Binding-site contacts:
Ligand atom C4 contacts residue ASN62 of chain 1.D at 4.2 Å.
Ligand atom C8 contacts residue PRO60 of chain 1.D at 3.9 Å (hydrophobic).
Ligand atom N2 contacts residue PRO60 of chain 1.D at 3.9 Å.
Ligand atom C8 contacts residue ASN55 of chain 1.D at 3.5 Å.
Ligand atom C3 contacts residue ASN62 of chain 1.D at 3.8 Å.
Ligand atom N2 contacts residue PRO59 of chain 1.D at 3.9 Å.
Ligand atom N2 contacts residue ASN62 of chain 1.D at 2.9 Å (h-bond).
Ligand atom C7 contacts residue ASN62 of chain 1.D at 3.1 Å.
Ligand atom C2 contacts residue ASN62 of chain 1.D at 2.5 Å.
Ligand atom O5 contacts residue ASN62 of chain 1.D at 2.4 Å (h-bond).
Ligand atom O3 contacts residue PRO59 of chain 1.D at 4.2 Å.
Ligand atom C1 contacts residue ASN62 of chain 1.D at 1.4 Å.
Ligand atom C3 contacts residue PRO59 of chain 1.D at 4.2 Å (hydrophobic).
Ligand atom C5 contacts residue ASN62 of chain 1.D at 3.6 Å.
Ligand atom C8 contacts residue ASN62 of chain 1.D at 4.3 Å.
Ligand atom O7 contacts residue ASN62 of chain 1.D at 3.1 Å (h-bond).
Ligand atom C7 contacts residue PRO60 of chain 1.D at 4.2 Å (hydrophobic).
Ligand atom C8 contacts residue PRO59 of chain 1.D at 4.1 Å (hydrophobic).

The small molecule below binds the protein below.
Small molecule (SMILES): CC(=O)N[C@H]1[C@H](O[C@H]2[C@H](O)[C@@H](NC(C)=O)CO[C@@H]2CO)O[C@H](CO)[C@@H](O[C@@H]2O[C@H](CO)[C@@H](O)[C@H](O)[C@@H]2O)[C@@H]1O

Sequence of chain 1.D:
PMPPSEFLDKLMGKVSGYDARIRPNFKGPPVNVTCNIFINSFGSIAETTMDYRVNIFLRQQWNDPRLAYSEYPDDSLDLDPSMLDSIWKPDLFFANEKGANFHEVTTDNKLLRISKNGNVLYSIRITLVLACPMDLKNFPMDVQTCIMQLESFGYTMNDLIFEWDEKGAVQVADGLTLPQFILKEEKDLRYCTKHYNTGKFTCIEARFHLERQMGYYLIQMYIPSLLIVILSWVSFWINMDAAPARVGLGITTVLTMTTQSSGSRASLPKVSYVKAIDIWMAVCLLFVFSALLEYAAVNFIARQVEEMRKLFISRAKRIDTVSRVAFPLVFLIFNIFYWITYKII